Sequence of chain 1.A:
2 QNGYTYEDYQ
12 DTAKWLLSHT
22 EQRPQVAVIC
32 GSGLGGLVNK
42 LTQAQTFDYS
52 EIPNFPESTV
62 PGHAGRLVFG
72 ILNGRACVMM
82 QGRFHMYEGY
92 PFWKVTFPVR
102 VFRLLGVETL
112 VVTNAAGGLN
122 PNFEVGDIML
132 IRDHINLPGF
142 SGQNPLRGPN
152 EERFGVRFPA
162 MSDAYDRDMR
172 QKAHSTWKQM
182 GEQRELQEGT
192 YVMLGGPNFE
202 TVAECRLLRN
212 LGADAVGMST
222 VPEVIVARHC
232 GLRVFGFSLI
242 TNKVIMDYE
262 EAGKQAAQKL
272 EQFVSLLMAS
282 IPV

A protein and the small-molecule ligand that binds it are described below.
Small molecule (SMILES): C[C@@H](Cn1cnc2c(N)nc(N)nc21)OCP(=O)([O-])[O-]

Binding-site contacts:
Ligand atom N6 contacts residue ASN243 of chain 1.A at 3.1 Å (h-bond).
Ligand atom O2P contacts residue GLY32 of chain 1.A at 3.4 Å.
Ligand atom C2 contacts residue GLU201 of chain 1.A at 3.5 Å.
Ligand atom C6 contacts residue PHE200 of chain 1.A at 3.5 Å (hydrophobic).
Ligand atom C6 contacts residue GLU201 of chain 1.A at 3.7 Å.
Ligand atom N7 contacts residue PHE200 of chain 1.A at 3.7 Å.
Ligand atom O2P contacts residue ASN115 of chain 1.A at 3.4 Å.
Ligand atom C4 contacts residue VAL217 of chain 1.A at 3.6 Å (hydrophobic).
Ligand atom N1 contacts residue GLU201 of chain 1.A at 2.8 Å (salt-bridge).
Ligand atom C14 contacts residue SER33 of chain 1.A at 3.5 Å.
Ligand atom N1 contacts residue VAL217 of chain 1.A at 3.9 Å.
Ligand atom C10 contacts residue ALA116 of chain 1.A at 3.4 Å (hydrophobic).
Ligand atom N6 contacts residue GLY118 of chain 1.A at 3.7 Å.
Ligand atom O2P contacts residue SER33 of chain 1.A at 2.7 Å (h-bond).
Ligand atom O3P contacts residue SER220 of chain 1.A at 2.8 Å (h-bond).
Ligand atom N7 contacts residue ASN243 of chain 1.A at 3.0 Å (h-bond).
Ligand atom N6 contacts residue PHE200 of chain 1.A at 3.4 Å.
Ligand atom C8 contacts residue ALA116 of chain 1.A at 3.7 Å (hydrophobic).
Ligand atom N3 contacts residue VAL217 of chain 1.A at 3.7 Å.
Ligand atom N2 contacts residue GLU201 of chain 1.A at 2.6 Å (salt-bridge).
Ligand atom N7 contacts residue GLY118 of chain 1.A at 3.5 Å (h-bond).
Ligand atom O3P contacts residue ASN115 of chain 1.A at 3.5 Å.
Ligand atom N3 contacts residue GLY218 of chain 1.A at 3.5 Å.
Ligand atom C8 contacts residue ALA117 of chain 1.A at 3.9 Å (hydrophobic).
Ligand atom N7 contacts residue ALA117 of chain 1.A at 3.8 Å.
Ligand atom C5 contacts residue GLY118 of chain 1.A at 3.7 Å.
Ligand atom N9 contacts residue ALA116 of chain 1.A at 3.7 Å.
Ligand atom O2P contacts residue ALA116 of chain 1.A at 3.1 Å (h-bond).
Ligand atom C14 contacts residue ALA116 of chain 1.A at 3.4 Å (hydrophobic).
Ligand atom N2 contacts residue LEU195 of chain 1.A at 3.1 Å.
Ligand atom C5 contacts residue VAL217 of chain 1.A at 3.9 Å (hydrophobic).
Ligand atom O1P contacts residue HIS86 of chain 1.A at 2.8 Å.
Ligand atom N2 contacts residue VAL217 of chain 1.A at 3.6 Å.
Ligand atom C2 contacts residue VAL217 of chain 1.A at 3.8 Å (hydrophobic).
Ligand atom C2 contacts residue MET219 of chain 1.A at 3.6 Å (hydrophobic).
Ligand atom N2 contacts residue MET219 of chain 1.A at 3.4 Å.
Ligand atom C12 contacts residue PHE159 of chain 1.B at 3.8 Å (hydrophobic).
Ligand atom N3 contacts residue MET219 of chain 1.A at 3.5 Å.
Ligand atom C5 contacts residue PHE200 of chain 1.A at 3.5 Å (hydrophobic).
Ligand atom N6 contacts residue GLU201 of chain 1.A at 3.8 Å.

Sequence of chain 1.B:
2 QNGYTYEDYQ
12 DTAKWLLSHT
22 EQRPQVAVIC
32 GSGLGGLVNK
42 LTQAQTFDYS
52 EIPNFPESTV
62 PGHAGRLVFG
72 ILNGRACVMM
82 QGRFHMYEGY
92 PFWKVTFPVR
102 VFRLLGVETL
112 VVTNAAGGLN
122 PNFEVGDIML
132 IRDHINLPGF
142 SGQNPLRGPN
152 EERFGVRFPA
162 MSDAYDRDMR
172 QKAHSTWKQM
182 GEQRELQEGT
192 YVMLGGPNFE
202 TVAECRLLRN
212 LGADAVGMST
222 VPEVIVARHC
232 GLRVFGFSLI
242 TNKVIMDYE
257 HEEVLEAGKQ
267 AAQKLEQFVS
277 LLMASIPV